This protein binds this small molecule.
Small molecule (SMILES): C/C=C/C/C=C/CCC(=O)[C@@H](O)CC(N)=O

Sequence of chain 2.A:
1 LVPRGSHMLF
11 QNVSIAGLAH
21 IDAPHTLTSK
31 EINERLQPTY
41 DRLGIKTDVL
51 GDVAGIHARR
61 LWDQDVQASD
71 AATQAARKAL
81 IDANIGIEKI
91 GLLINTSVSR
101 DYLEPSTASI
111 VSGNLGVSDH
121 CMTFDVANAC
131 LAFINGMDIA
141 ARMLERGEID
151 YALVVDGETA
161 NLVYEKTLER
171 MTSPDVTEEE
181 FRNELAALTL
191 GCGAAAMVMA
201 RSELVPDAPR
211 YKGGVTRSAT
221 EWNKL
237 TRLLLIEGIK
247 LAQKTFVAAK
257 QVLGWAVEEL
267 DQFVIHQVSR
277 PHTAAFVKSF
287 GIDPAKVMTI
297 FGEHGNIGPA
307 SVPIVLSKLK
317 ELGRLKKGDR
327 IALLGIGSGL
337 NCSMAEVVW

Binding-site contacts:
Ligand atom C3 contacts residue CYS130 of chain 1.A at 3.0 Å (hydrophobic).
Ligand atom O3 contacts residue HIS272 of chain 1.A at 3.1 Å.
Ligand atom C1 contacts residue ALA129 of chain 1.A at 3.9 Å (hydrophobic).
Ligand atom C1 contacts residue GLY333 of chain 1.A at 3.7 Å.
Ligand atom C7 contacts residue LEU240 of chain 1.A at 3.8 Å (hydrophobic).
Ligand atom O1 contacts residue SER334 of chain 1.A at 3.6 Å.
Ligand atom C11 contacts residue ILE332 of chain 1.A at 3.9 Å (hydrophobic).
Ligand atom C12 contacts residue ILE332 of chain 1.A at 3.7 Å (hydrophobic).
Ligand atom C12 contacts residue LEU241 of chain 1.A at 3.9 Å (hydrophobic).
Ligand atom O3 contacts residue VAL274 of chain 1.A at 3.9 Å.
Ligand atom N1 contacts residue CYS130 of chain 1.A at 4.2 Å.
Ligand atom O2 contacts residue GLY333 of chain 1.A at 3.1 Å.
Ligand atom C9 contacts residue LEU240 of chain 1.A at 3.7 Å (hydrophobic).
Ligand atom C1 contacts residue CYS130 of chain 1.A at 2.9 Å (hydrophobic).
Ligand atom C5 contacts residue VAL274 of chain 1.A at 3.5 Å (hydrophobic).
Ligand atom O3 contacts residue CYS130 of chain 1.A at 3.3 Å (h-bond).
Ligand atom O2 contacts residue ALA129 of chain 1.A at 3.0 Å.
Ligand atom C3 contacts residue HIS272 of chain 1.A at 4.0 Å.
Ligand atom C11 contacts residue HIS278 of chain 1.A at 3.7 Å.
Ligand atom C8 contacts residue LEU240 of chain 1.A at 3.8 Å (hydrophobic).
Ligand atom C2 contacts residue CYS130 of chain 1.A at 1.9 Å (hydrophobic).
Ligand atom O2 contacts residue CYS130 of chain 1.A at 2.8 Å (h-bond).
Ligand atom C4 contacts residue SER334 of chain 1.A at 4.2 Å.
Ligand atom C8 contacts residue ILE332 of chain 1.A at 4.1 Å (hydrophobic).
Ligand atom C12 contacts residue HIS278 of chain 1.A at 3.9 Å.
Ligand atom N1 contacts residue SER334 of chain 1.A at 2.4 Å (h-bond).
Ligand atom O1 contacts residue GLU104 of chain 2.A at 3.4 Å (salt-bridge).
Ligand atom C7 contacts residue VAL274 of chain 1.A at 3.9 Å (hydrophobic).
Ligand atom C12 contacts residue ILE245 of chain 1.A at 3.9 Å (hydrophobic).
Ligand atom O3 contacts residue ASN302 of chain 1.A at 2.8 Å (h-bond).
Ligand atom C9 contacts residue HIS278 of chain 1.A at 3.9 Å.
Ligand atom C10 contacts residue ILE332 of chain 1.A at 4.1 Å (hydrophobic).
Ligand atom O2 contacts residue SER334 of chain 1.A at 3.0 Å (h-bond).
Ligand atom C1 contacts residue SER334 of chain 1.A at 3.4 Å.
Ligand atom N1 contacts residue GLY333 of chain 1.A at 3.8 Å.
Ligand atom C11 contacts residue LEU241 of chain 1.A at 3.8 Å (hydrophobic).
Ligand atom C3 contacts residue ASN302 of chain 1.A at 3.9 Å.
Ligand atom C2 contacts residue HIS272 of chain 1.A at 3.6 Å.
Ligand atom C10 contacts residue HIS278 of chain 1.A at 3.8 Å.
Ligand atom N1 contacts residue GLU104 of chain 2.A at 3.6 Å.

Sequence of chain 1.A:
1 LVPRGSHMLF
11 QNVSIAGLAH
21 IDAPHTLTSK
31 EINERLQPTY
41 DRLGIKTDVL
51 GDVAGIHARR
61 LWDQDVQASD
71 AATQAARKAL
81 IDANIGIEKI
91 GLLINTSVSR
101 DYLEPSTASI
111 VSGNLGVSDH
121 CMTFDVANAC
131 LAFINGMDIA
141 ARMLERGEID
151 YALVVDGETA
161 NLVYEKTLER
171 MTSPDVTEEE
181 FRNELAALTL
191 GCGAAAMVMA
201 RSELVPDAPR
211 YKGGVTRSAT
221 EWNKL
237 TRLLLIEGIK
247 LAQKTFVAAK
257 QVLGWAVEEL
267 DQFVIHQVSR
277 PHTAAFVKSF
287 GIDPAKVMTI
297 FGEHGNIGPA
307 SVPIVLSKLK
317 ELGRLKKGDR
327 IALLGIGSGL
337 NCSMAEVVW